This small molecule binds to this protein.
Small molecule (SMILES): CC(=O)N[C@H]1[C@H](O[C@H]2[C@H](O)[C@@H](NC(C)=O)CO[C@@H]2CO[C@@H]2O[C@@H](C)[C@@H](O)[C@@H](O)[C@@H]2O)O[C@H](CO)[C@@H](O)[C@@H]1O

Sequence of chain 1.B:
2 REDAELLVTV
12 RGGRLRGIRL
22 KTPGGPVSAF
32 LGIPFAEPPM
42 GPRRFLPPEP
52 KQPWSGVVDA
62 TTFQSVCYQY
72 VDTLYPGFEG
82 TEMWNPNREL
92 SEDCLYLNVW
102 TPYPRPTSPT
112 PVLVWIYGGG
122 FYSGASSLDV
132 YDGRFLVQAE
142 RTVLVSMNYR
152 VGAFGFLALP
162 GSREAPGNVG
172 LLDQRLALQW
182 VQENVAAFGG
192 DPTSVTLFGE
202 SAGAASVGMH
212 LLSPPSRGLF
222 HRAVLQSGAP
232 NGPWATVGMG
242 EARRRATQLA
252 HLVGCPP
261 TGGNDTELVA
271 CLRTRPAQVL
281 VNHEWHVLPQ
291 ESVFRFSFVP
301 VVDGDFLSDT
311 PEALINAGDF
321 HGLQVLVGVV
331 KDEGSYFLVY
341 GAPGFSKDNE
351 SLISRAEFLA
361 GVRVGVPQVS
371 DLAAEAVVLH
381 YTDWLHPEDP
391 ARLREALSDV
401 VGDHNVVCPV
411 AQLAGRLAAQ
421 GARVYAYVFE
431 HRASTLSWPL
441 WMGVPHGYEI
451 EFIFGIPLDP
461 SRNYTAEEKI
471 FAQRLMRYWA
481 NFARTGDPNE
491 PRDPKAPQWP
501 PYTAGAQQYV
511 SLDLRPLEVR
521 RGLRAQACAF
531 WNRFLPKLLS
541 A

Binding-site contacts:
Ligand atom O7 contacts residue ASN349 of chain 1.B at 4.3 Å.
Ligand atom C8 contacts residue ASN349 of chain 1.B at 3.6 Å.
Ligand atom C7 contacts residue PRO343 of chain 1.B at 4.3 Å (hydrophobic).
Ligand atom C5 contacts residue PHE345 of chain 1.B at 4.0 Å (hydrophobic).
Ligand atom O5 contacts residue SER346 of chain 1.B at 3.2 Å.
Ligand atom C5 contacts residue GLY344 of chain 1.B at 4.3 Å.
Ligand atom C5 contacts residue SER346 of chain 1.B at 4.0 Å.
Ligand atom C1 contacts residue ASN349 of chain 1.B at 1.4 Å.
Ligand atom C8 contacts residue PHE345 of chain 1.B at 4.3 Å (hydrophobic).
Ligand atom C8 contacts residue ALA342 of chain 1.B at 4.0 Å (hydrophobic).
Ligand atom C4 contacts residue ASN349 of chain 1.B at 4.2 Å.
Ligand atom C6 contacts residue SER346 of chain 1.B at 3.7 Å.
Ligand atom C1 contacts residue GLY344 of chain 1.B at 4.1 Å.
Ligand atom C6 contacts residue PHE345 of chain 1.B at 4.0 Å (hydrophobic).
Ligand atom N2 contacts residue ASN349 of chain 1.B at 2.8 Å (h-bond).
Ligand atom O5 contacts residue ASN349 of chain 1.B at 2.4 Å (h-bond).
Ligand atom C5 contacts residue SER346 of chain 1.B at 3.9 Å.
Ligand atom C6 contacts residue SER346 of chain 1.B at 3.3 Å.
Ligand atom C8 contacts residue GLY344 of chain 1.B at 3.9 Å.
Ligand atom C6 contacts residue ASN349 of chain 1.B at 3.6 Å.
Ligand atom C2 contacts residue ASN349 of chain 1.B at 2.4 Å.
Ligand atom C5 contacts residue ASN349 of chain 1.B at 3.7 Å.
Ligand atom C3 contacts residue ASN349 of chain 1.B at 3.8 Å.
Ligand atom C3 contacts residue GLY344 of chain 1.B at 4.3 Å.
Ligand atom O5 contacts residue SER346 of chain 1.B at 3.5 Å (h-bond).
Ligand atom C7 contacts residue GLY344 of chain 1.B at 3.6 Å.
Ligand atom O4 contacts residue GLY344 of chain 1.B at 4.4 Å.
Ligand atom C1 contacts residue SER346 of chain 1.B at 4.0 Å.
Ligand atom C8 contacts residue PRO343 of chain 1.B at 4.1 Å (hydrophobic).
Ligand atom O7 contacts residue GLY344 of chain 1.B at 2.9 Å (h-bond).
Ligand atom O7 contacts residue PRO343 of chain 1.B at 3.6 Å.
Ligand atom C7 contacts residue ASN349 of chain 1.B at 3.4 Å.
Ligand atom C6 contacts residue ASP348 of chain 1.B at 3.6 Å.
Ligand atom C5 contacts residue ASN349 of chain 1.B at 3.9 Å.